Binding-site contacts:
Ligand atom FAF contacts residue VAL236 of chain 1.D at 3.6 Å.
Ligand atom CAA contacts residue LEU246 of chain 1.D at 3.7 Å (hydrophobic).
Ligand atom NAN contacts residue LEU253 of chain 1.D at 3.6 Å.
Ligand atom OAD contacts residue GLU198 of chain 1.D at 2.7 Å (salt-bridge).
Ligand atom CAK contacts residue GLN134 of chain 1.D at 3.4 Å.
Ligand atom CAR contacts residue LEU240 of chain 1.D at 3.4 Å (hydrophobic).
Ligand atom OAE contacts residue CYS239 of chain 1.D at 2.8 Å (h-bond).
Ligand atom CAJ contacts residue TYR50 of chain 1.D at 3.7 Å (hydrophobic).
Ligand atom NAP contacts residue VAL236 of chain 1.D at 2.8 Å (h-bond).
Ligand atom CAM contacts residue VAL236 of chain 1.D at 3.1 Å (hydrophobic).
Ligand atom CAL contacts residue MET257 of chain 1.D at 3.6 Å (hydrophobic).
Ligand atom CAY contacts residue TYR200 of chain 1.D at 2.8 Å (hydrophobic).
Ligand atom CAI contacts residue ALA314 of chain 1.D at 3.5 Å (hydrophobic).
Ligand atom OAE contacts residue VAL236 of chain 1.D at 3.2 Å (h-bond).
Ligand atom NAN contacts residue MET257 of chain 1.D at 3.5 Å.
Ligand atom FAG contacts residue TYR200 of chain 1.D at 3.2 Å.
Ligand atom CAU contacts residue ALA314 of chain 1.D at 3.4 Å (hydrophobic).
Ligand atom CAX contacts residue ILE368 of chain 1.D at 3.2 Å (hydrophobic).
Ligand atom CAH contacts residue TYR200 of chain 1.D at 2.8 Å (hydrophobic).
Ligand atom CAB contacts residue THR179 of chain 1.C at 3.5 Å.
Ligand atom CAZ contacts residue ILE368 of chain 1.D at 3.4 Å (hydrophobic).
Ligand atom OAD contacts residue LEU253 of chain 1.D at 3.3 Å.
Ligand atom OAE contacts residue ILE368 of chain 1.D at 3.3 Å.
Ligand atom CAJ contacts residue THR237 of chain 1.D at 3.7 Å.
Ligand atom CAW contacts residue LEU253 of chain 1.D at 3.6 Å (hydrophobic).
Ligand atom CAW contacts residue TYR200 of chain 1.D at 3.4 Å (hydrophobic).
Ligand atom FAF contacts residue LEU240 of chain 1.D at 2.8 Å.
Ligand atom NAP contacts residue TYR200 of chain 1.D at 3.2 Å (h-bond).
Ligand atom CAH contacts residue GLU198 of chain 1.D at 3.4 Å.
Ligand atom CAJ contacts residue GLN134 of chain 1.D at 3.5 Å.
Ligand atom CAU contacts residue LEU253 of chain 1.D at 3.6 Å (hydrophobic).
Ligand atom CAX contacts residue CYS239 of chain 1.D at 3.5 Å (hydrophobic).
Ligand atom FAF contacts residue THR237 of chain 1.D at 3.5 Å.
Ligand atom CAS contacts residue ASN165 of chain 1.D at 3.2 Å.
Ligand atom FAG contacts residue ASN165 of chain 1.D at 2.5 Å.
Ligand atom NAN contacts residue ALA314 of chain 1.D at 3.6 Å.
Ligand atom NAP contacts residue ILE368 of chain 1.D at 3.5 Å.
Ligand atom CAX contacts residue VAL236 of chain 1.D at 3.5 Å (hydrophobic).
Ligand atom NAQ contacts residue LEU253 of chain 1.D at 3.4 Å.
Ligand atom CAR contacts residue VAL236 of chain 1.D at 3.5 Å (hydrophobic).

Sequence of chain 1.C:
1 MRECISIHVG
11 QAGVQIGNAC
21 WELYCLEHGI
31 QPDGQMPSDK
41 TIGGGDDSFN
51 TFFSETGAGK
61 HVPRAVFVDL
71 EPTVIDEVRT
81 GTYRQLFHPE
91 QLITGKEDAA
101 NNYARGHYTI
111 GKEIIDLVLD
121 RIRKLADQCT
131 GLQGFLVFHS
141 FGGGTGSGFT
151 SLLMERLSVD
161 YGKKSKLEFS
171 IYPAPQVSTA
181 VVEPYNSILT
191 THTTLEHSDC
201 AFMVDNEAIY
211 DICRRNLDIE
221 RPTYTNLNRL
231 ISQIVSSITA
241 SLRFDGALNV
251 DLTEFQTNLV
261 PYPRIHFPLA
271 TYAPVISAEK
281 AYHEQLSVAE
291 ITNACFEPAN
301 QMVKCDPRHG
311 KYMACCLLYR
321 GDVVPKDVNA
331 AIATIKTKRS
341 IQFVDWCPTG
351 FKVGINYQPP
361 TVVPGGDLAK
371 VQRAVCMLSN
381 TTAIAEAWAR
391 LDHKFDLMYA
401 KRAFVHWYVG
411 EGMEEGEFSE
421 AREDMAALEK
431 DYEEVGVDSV

Sequence of chain 1.D:
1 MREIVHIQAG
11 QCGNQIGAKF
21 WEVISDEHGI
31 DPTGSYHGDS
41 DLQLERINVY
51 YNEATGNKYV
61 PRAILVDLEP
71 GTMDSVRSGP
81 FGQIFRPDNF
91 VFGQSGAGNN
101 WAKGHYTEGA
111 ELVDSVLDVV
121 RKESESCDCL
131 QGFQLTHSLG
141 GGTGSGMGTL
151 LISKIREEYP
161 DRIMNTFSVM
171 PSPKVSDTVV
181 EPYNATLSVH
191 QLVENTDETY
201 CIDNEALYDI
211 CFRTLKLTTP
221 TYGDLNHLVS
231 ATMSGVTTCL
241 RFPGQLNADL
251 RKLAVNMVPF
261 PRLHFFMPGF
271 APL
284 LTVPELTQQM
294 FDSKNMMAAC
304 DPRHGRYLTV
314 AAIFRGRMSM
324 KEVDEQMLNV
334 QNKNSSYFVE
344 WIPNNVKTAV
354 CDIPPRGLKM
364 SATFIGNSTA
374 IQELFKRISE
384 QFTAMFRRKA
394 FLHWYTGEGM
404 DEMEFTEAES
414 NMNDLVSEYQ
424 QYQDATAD

This protein binds this small molecule.
Small molecule (SMILES): CC(C)(C)c1nc[nH]c1/C=c1\[nH]c(=O)c(=Cc2cc(F)ccc2F)[nH]c1=O